Sequence of chain 1.B:
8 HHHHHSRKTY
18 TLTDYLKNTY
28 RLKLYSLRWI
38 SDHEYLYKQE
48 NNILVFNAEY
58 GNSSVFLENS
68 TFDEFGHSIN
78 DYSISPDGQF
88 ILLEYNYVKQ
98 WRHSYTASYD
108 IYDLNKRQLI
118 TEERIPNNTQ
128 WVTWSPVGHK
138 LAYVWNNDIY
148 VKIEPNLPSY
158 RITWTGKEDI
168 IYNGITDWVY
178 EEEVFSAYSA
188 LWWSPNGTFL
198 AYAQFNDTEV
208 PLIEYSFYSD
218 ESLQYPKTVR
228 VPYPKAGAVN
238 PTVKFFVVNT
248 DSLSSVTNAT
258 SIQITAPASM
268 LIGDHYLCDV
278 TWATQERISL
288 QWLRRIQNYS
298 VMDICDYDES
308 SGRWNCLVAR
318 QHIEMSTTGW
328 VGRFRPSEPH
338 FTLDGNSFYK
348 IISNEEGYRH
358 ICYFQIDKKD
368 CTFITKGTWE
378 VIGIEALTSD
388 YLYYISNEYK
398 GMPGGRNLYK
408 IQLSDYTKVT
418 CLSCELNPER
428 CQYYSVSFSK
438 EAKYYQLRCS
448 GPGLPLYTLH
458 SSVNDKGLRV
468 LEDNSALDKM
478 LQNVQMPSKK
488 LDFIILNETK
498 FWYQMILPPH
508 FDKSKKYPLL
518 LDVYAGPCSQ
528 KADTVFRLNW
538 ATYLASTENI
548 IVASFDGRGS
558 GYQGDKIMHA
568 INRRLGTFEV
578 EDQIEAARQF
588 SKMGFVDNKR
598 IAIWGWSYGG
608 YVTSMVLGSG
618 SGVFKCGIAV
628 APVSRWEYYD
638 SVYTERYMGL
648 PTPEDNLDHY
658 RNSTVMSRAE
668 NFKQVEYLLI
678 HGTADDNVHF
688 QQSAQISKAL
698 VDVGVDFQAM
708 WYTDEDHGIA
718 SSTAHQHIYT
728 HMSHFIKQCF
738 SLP

Binding-site contacts:
Ligand atom C2 contacts residue ASN124 of chain 1.B at 2.3 Å.
Ligand atom N2 contacts residue ASN124 of chain 1.B at 2.8 Å (h-bond).
Ligand atom C5 contacts residue ASN124 of chain 1.B at 3.7 Å.
Ligand atom O7 contacts residue ASN124 of chain 1.B at 3.2 Å (h-bond).
Ligand atom C7 contacts residue ASN124 of chain 1.B at 3.2 Å.
Ligand atom C8 contacts residue PRO123 of chain 1.B at 4.4 Å (hydrophobic).
Ligand atom C8 contacts residue ASN124 of chain 1.B at 4.3 Å.
Ligand atom C1 contacts residue ASN124 of chain 1.B at 1.5 Å.
Ligand atom C8 contacts residue ILE122 of chain 1.B at 3.6 Å (hydrophobic).
Ligand atom C4 contacts residue ASN124 of chain 1.B at 4.2 Å.
Ligand atom C8 contacts residue ARG121 of chain 1.B at 3.6 Å.
Ligand atom C3 contacts residue ASN124 of chain 1.B at 3.7 Å.
Ligand atom O5 contacts residue ASN124 of chain 1.B at 2.4 Å (h-bond).

The protein below binds the small molecule below.
Small molecule (SMILES): CC(=O)N[C@@H]1[C@@H](O)[C@H](O)[C@@H](CO)O[C@H]1O